Sequence of chain 1.M:
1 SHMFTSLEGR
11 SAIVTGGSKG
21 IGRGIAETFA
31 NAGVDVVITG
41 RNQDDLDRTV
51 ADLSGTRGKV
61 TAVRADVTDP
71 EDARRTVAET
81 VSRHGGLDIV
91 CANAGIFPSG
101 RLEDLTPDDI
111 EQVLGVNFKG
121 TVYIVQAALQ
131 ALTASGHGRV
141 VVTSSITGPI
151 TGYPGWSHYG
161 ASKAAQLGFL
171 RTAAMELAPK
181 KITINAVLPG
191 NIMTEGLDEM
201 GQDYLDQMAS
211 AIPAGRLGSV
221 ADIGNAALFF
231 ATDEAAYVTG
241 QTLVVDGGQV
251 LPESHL

Sequence of chain 1.O:
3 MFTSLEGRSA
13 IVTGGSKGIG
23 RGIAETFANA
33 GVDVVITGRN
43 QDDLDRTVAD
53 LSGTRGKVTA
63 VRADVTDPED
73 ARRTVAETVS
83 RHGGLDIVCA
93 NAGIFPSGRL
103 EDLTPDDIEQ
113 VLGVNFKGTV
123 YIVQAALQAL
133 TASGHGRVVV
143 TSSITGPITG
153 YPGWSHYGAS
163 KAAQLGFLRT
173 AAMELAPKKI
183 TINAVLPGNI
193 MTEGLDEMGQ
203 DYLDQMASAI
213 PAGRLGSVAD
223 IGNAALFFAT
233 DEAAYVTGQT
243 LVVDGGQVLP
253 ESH

This protein binds this small molecule.
Small molecule (SMILES): CC(=O)CN

Binding-site contacts:
Ligand atom O contacts residue SER145 of chain 1.O at 2.8 Å (h-bond).
Ligand atom O contacts residue THR147 of chain 1.O at 3.7 Å.
Ligand atom N contacts residue SER145 of chain 1.O at 3.5 Å (h-bond).
Ligand atom CA contacts residue TYR204 of chain 1.O at 3.5 Å (hydrophobic).
Ligand atom N contacts residue GLU253 of chain 1.M at 2.7 Å (salt-bridge).
Ligand atom C contacts residue TRP156 of chain 1.O at 4.2 Å (hydrophobic).
Ligand atom CM contacts residue NAP1 of chain 1.OB at 4.1 Å.
Ligand atom CM contacts residue LEU197 of chain 1.O at 3.6 Å (hydrophobic).
Ligand atom O contacts residue TYR159 of chain 1.O at 2.5 Å (h-bond).
Ligand atom CA contacts residue ASN191 of chain 1.O at 3.3 Å.
Ligand atom N contacts residue ILE146 of chain 1.O at 4.1 Å.
Ligand atom C contacts residue SER145 of chain 1.O at 3.9 Å.
Ligand atom CA contacts residue NAP1 of chain 1.OB at 3.9 Å.
Ligand atom N contacts residue ASN191 of chain 1.O at 3.9 Å.
Ligand atom CM contacts residue TYR159 of chain 1.O at 3.3 Å (hydrophobic).
Ligand atom N contacts residue NAP1 of chain 1.OB at 4.1 Å.
Ligand atom CA contacts residue GLU253 of chain 1.M at 3.5 Å.
Ligand atom CA contacts residue LEU197 of chain 1.O at 4.3 Å (hydrophobic).
Ligand atom C contacts residue LEU197 of chain 1.O at 4.4 Å (hydrophobic).
Ligand atom C contacts residue GLY190 of chain 1.O at 4.2 Å.
Ligand atom CA contacts residue THR147 of chain 1.O at 3.5 Å.
Ligand atom C contacts residue THR147 of chain 1.O at 3.9 Å.
Ligand atom CM contacts residue TRP156 of chain 1.O at 3.6 Å (hydrophobic).
Ligand atom O contacts residue GLY190 of chain 1.O at 4.3 Å.
Ligand atom N contacts residue THR147 of chain 1.O at 2.6 Å (h-bond).
Ligand atom CA contacts residue GLY190 of chain 1.O at 3.5 Å.
Ligand atom C contacts residue TYR159 of chain 1.O at 3.3 Å (hydrophobic).
Ligand atom O contacts residue NAP1 of chain 1.OB at 3.1 Å.
Ligand atom CM contacts residue PHE97 of chain 1.O at 3.6 Å (hydrophobic).
Ligand atom C contacts residue NAP1 of chain 1.OB at 3.5 Å.
Ligand atom N contacts residue GLY190 of chain 1.O at 2.9 Å (h-bond).
Ligand atom CA contacts residue SER145 of chain 1.O at 4.3 Å.
Ligand atom CA contacts residue TRP156 of chain 1.O at 3.8 Å (hydrophobic).
Ligand atom N contacts residue TYR204 of chain 1.O at 4.3 Å.